Binding-site contacts:
Ligand atom C2 contacts residue ASP362 of chain 1.C at 3.4 Å.
Ligand atom N1 contacts residue TYR404 of chain 1.C at 3.5 Å (h-bond).
Ligand atom C3 contacts residue VAL326 of chain 1.C at 3.6 Å (hydrophobic).
Ligand atom C1 contacts residue TYR404 of chain 1.C at 4.3 Å (hydrophobic).
Ligand atom N1 contacts residue ARG160 of chain 1.C at 3.4 Å (salt-bridge).
Ligand atom N1 contacts residue ASP362 of chain 1.C at 2.8 Å (salt-bridge).
Ligand atom N1 contacts residue GLN162 of chain 1.C at 3.0 Å (h-bond).
Ligand atom C1 contacts residue LEU402 of chain 1.C at 3.7 Å (hydrophobic).
Ligand atom C2 contacts residue LEU402 of chain 1.C at 4.2 Å (hydrophobic).
Ligand atom C3 contacts residue ASP362 of chain 1.C at 3.7 Å.
Ligand atom O1 contacts residue ASN193 of chain 1.C at 3.2 Å (h-bond).
Ligand atom O1 contacts residue LEU225 of chain 1.C at 3.5 Å.
Ligand atom C1 contacts residue ARG160 of chain 1.C at 3.6 Å.
Ligand atom C3 contacts residue GLU287 of chain 1.C at 3.4 Å.
Ligand atom C1 contacts residue ASN193 of chain 1.C at 3.2 Å.
Ligand atom N1 contacts residue VAL326 of chain 1.C at 4.2 Å.
Ligand atom O1 contacts residue ARG160 of chain 1.C at 2.9 Å (salt-bridge).
Ligand atom O1 contacts residue GLU287 of chain 1.C at 2.7 Å (salt-bridge).
Ligand atom C1 contacts residue GLN162 of chain 1.C at 3.4 Å.
Ligand atom C2 contacts residue GLN162 of chain 1.C at 3.4 Å.
Ligand atom O1 contacts residue GLN162 of chain 1.C at 4.1 Å.
Ligand atom C2 contacts residue ARG160 of chain 1.C at 4.1 Å.
Ligand atom N1 contacts residue GLU287 of chain 1.C at 2.8 Å (salt-bridge).
Ligand atom C2 contacts residue TYR404 of chain 1.C at 3.3 Å (hydrophobic).
Ligand atom C3 contacts residue TYR404 of chain 1.C at 4.1 Å (hydrophobic).
Ligand atom N1 contacts residue MET392 of chain 1.C at 3.8 Å.
Ligand atom C2 contacts residue GLU287 of chain 1.C at 3.6 Å.
Ligand atom C3 contacts residue PHE329 of chain 1.C at 3.6 Å (hydrophobic).
Ligand atom C2 contacts residue PHE329 of chain 1.C at 4.4 Å (hydrophobic).
Ligand atom C1 contacts residue GLU287 of chain 1.C at 3.8 Å.

Sequence of chain 1.C:
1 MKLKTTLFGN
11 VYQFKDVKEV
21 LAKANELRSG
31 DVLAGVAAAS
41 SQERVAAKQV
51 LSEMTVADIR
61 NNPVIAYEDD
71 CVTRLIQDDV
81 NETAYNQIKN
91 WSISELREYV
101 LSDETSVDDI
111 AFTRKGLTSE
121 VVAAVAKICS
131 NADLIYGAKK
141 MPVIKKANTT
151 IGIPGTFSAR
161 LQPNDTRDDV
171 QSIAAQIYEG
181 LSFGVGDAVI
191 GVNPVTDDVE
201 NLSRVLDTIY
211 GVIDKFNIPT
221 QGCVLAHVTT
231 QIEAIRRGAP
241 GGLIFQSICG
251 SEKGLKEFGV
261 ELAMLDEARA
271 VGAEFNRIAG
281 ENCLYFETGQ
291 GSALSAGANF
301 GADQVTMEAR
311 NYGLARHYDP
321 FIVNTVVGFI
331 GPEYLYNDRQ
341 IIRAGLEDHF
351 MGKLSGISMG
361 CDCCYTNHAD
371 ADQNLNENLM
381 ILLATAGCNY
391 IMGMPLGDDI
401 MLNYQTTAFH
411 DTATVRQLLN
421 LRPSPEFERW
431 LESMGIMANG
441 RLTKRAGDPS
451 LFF

This small molecule binds to this protein.
Small molecule (SMILES): C[C@@H](N)CO